Binding-site contacts:
Ligand atom C8 contacts residue THR29 of chain 1.C at 3.7 Å.
Ligand atom O7 contacts residue THR29 of chain 1.C at 4.2 Å.
Ligand atom C1 contacts residue ASN30 of chain 1.C at 1.5 Å.
Ligand atom C7 contacts residue THR29 of chain 1.C at 4.1 Å.
Ligand atom O7 contacts residue ASN30 of chain 1.C at 3.4 Å (h-bond).
Ligand atom C4 contacts residue ASN30 of chain 1.C at 4.3 Å.
Ligand atom C2 contacts residue ASN30 of chain 1.C at 2.4 Å.
Ligand atom O5 contacts residue ASN30 of chain 1.C at 2.5 Å (h-bond).
Ligand atom C8 contacts residue ASN30 of chain 1.C at 4.3 Å.
Ligand atom C5 contacts residue ASN30 of chain 1.C at 3.7 Å.
Ligand atom C6 contacts residue ASN30 of chain 1.C at 4.1 Å.
Ligand atom N2 contacts residue ASN30 of chain 1.C at 2.8 Å (h-bond).
Ligand atom C7 contacts residue ASN30 of chain 1.C at 3.3 Å.
Ligand atom C3 contacts residue ASN30 of chain 1.C at 3.8 Å.

This protein binds this small molecule.
Small molecule (SMILES): CC(=O)N[C@@H]1[C@@H](O)[C@H](O)[C@@H](CO)O[C@H]1O

Sequence of chain 1.C:
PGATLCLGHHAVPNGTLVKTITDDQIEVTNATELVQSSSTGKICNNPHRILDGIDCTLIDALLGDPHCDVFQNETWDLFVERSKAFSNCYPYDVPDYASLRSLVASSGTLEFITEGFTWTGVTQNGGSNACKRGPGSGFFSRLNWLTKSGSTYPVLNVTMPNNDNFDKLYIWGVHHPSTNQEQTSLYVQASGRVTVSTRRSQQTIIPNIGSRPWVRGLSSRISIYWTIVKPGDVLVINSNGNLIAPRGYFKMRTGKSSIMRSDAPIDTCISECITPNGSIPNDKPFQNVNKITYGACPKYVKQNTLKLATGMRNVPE